Binding-site contacts:
Ligand atom C5 contacts residue ASN603 of chain 1.A at 3.6 Å.
Ligand atom C8 contacts residue GLN631 of chain 1.A at 4.5 Å.
Ligand atom N2 contacts residue ASN603 of chain 1.A at 3.0 Å.
Ligand atom O7 contacts residue ASN603 of chain 1.A at 4.4 Å.
Ligand atom C1 contacts residue ASN603 of chain 1.A at 1.5 Å.
Ligand atom C3 contacts residue ASN603 of chain 1.A at 3.9 Å.
Ligand atom C4 contacts residue ASN603 of chain 1.A at 4.2 Å.
Ligand atom C2 contacts residue ASN603 of chain 1.A at 2.6 Å.
Ligand atom O5 contacts residue THR605 of chain 1.A at 4.2 Å.
Ligand atom C1 contacts residue THR605 of chain 1.A at 4.5 Å.
Ligand atom C7 contacts residue ASN603 of chain 1.A at 3.6 Å.
Ligand atom O5 contacts residue ASN603 of chain 1.A at 2.3 Å (h-bond).
Ligand atom C8 contacts residue ASN603 of chain 1.A at 3.8 Å.

The protein below binds the small molecule below.
Small molecule (SMILES): CC(=O)N[C@@H]1[C@@H](O)[C@H](O)[C@@H](CO)O[C@H]1O

Sequence of chain 1.A:
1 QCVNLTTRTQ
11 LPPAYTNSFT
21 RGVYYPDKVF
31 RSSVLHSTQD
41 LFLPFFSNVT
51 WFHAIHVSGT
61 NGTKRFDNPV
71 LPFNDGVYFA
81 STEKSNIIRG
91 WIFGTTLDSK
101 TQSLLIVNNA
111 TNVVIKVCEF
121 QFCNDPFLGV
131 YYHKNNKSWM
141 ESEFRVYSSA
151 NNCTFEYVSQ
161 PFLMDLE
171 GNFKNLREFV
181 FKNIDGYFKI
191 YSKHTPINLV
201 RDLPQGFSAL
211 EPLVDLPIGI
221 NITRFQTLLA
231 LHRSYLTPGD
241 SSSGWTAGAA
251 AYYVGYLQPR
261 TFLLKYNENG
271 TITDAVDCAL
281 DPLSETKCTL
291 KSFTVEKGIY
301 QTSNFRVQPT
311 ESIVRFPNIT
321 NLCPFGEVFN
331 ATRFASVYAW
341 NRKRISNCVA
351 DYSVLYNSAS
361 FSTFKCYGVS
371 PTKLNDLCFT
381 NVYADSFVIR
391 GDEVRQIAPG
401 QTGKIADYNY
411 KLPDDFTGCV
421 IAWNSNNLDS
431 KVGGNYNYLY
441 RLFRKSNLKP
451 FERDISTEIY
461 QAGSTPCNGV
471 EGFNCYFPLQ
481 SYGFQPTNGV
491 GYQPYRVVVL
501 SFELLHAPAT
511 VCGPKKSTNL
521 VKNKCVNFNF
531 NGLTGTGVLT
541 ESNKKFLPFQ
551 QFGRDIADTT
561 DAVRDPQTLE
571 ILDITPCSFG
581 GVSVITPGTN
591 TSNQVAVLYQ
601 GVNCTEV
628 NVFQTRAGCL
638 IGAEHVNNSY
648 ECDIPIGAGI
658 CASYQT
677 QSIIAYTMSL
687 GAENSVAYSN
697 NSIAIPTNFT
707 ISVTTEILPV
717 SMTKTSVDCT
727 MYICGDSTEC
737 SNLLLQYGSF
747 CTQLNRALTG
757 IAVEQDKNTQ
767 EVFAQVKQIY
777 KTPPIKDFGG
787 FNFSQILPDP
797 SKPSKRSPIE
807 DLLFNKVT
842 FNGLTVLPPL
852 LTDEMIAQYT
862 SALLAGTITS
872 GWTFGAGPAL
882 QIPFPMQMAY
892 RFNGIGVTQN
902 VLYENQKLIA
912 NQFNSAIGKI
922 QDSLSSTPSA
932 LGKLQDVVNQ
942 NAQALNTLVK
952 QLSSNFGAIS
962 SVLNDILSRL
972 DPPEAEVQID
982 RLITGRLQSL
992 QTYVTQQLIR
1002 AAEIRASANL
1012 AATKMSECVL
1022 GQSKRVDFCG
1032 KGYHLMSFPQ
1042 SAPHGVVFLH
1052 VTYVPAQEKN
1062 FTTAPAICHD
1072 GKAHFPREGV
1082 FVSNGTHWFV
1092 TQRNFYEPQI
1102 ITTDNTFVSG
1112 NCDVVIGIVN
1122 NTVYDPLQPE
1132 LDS